Binding-site contacts:
Ligand atom C5 contacts residue ASN328 of chain 1.A at 3.7 Å.
Ligand atom O7 contacts residue ASN328 of chain 1.A at 2.9 Å (h-bond).
Ligand atom O5 contacts residue GLN577 of chain 1.A at 4.4 Å.
Ligand atom C7 contacts residue ASN328 of chain 1.A at 3.1 Å.
Ligand atom C5 contacts residue GLN577 of chain 1.A at 4.0 Å.
Ligand atom O7 contacts residue ILE329 of chain 1.A at 4.5 Å.
Ligand atom O4 contacts residue GLN577 of chain 1.A at 4.3 Å.
Ligand atom C1 contacts residue ASN328 of chain 1.A at 1.4 Å.
Ligand atom C1 contacts residue GLN577 of chain 1.A at 3.6 Å.
Ligand atom C7 contacts residue ILE329 of chain 1.A at 4.5 Å (hydrophobic).
Ligand atom C8 contacts residue ILE329 of chain 1.A at 3.7 Å (hydrophobic).
Ligand atom O5 contacts residue ASN328 of chain 1.A at 2.4 Å (h-bond).
Ligand atom C2 contacts residue ASN328 of chain 1.A at 2.6 Å.
Ligand atom N2 contacts residue ASN328 of chain 1.A at 3.0 Å (h-bond).
Ligand atom C3 contacts residue ASN328 of chain 1.A at 3.8 Å.
Ligand atom C8 contacts residue ASN328 of chain 1.A at 4.2 Å.
Ligand atom C4 contacts residue ASN328 of chain 1.A at 4.3 Å.

The small molecule below binds the protein below.
Small molecule (SMILES): CC(=O)N[C@@H]1[C@@H](O)[C@H](O)[C@@H](CO)O[C@H]1O

Sequence of chain 1.A:
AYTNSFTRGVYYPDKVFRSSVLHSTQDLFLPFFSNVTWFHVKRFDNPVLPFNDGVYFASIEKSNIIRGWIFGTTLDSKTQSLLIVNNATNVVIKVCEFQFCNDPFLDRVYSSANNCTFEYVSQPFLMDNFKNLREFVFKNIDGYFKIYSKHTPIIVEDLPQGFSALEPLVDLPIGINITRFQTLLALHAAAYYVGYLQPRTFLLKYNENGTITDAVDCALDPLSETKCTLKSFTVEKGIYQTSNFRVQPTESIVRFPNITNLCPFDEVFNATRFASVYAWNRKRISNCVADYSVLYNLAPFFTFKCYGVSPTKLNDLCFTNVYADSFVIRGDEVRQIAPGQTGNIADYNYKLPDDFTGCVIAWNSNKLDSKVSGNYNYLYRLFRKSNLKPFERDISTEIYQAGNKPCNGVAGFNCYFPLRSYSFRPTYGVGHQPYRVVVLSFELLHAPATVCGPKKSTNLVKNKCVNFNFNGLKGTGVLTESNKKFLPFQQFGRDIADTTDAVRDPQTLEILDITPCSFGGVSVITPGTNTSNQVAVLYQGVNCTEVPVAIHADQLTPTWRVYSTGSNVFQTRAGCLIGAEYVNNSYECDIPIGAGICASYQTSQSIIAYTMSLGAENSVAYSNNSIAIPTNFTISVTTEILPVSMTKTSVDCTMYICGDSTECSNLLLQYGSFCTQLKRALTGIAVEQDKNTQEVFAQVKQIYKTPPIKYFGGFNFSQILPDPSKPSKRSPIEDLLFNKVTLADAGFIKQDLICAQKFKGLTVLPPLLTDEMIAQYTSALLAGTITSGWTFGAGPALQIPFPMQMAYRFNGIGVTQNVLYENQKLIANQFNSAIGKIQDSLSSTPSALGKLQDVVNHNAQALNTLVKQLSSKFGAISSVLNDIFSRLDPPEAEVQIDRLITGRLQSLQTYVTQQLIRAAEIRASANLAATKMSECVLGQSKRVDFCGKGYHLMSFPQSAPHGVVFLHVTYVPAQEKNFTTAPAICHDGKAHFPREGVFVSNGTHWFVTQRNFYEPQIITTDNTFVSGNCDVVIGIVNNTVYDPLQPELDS